Sequence of chain 1.A:
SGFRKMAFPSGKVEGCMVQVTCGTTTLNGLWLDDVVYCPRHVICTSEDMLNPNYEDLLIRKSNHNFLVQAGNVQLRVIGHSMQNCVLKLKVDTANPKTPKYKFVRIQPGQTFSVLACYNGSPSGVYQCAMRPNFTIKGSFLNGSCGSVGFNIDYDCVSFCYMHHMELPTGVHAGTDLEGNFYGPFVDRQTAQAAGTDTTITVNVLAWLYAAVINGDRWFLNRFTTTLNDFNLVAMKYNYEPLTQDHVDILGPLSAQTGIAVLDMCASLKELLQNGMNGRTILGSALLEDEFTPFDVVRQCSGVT

This small molecule binds to this protein.
Small molecule (SMILES): Cc1ccncc1NC(=O)C[C@H](C)C(C)C

Binding-site contacts:
Ligand atom N1 contacts residue HIS163 of chain 1.A at 2.7 Å (h-bond).
Ligand atom C6 contacts residue HIS164 of chain 1.A at 3.9 Å.
Ligand atom C9 contacts residue GLU166 of chain 1.A at 3.7 Å.
Ligand atom C contacts residue GLN189 of chain 1.A at 3.9 Å.
Ligand atom C10 contacts residue ASN142 of chain 1.A at 3.6 Å.
Ligand atom C8 contacts residue MET165 of chain 1.A at 3.8 Å (hydrophobic).
Ligand atom N1 contacts residue GLU166 of chain 1.A at 3.7 Å.
Ligand atom N1 contacts residue PHE140 of chain 1.A at 3.8 Å.
Ligand atom C10 contacts residue PHE140 of chain 1.A at 3.9 Å (hydrophobic).
Ligand atom C8 contacts residue CYS145 of chain 1.A at 3.5 Å (hydrophobic).
Ligand atom O contacts residue HIS164 of chain 1.A at 4.0 Å.
Ligand atom C10 contacts residue LEU141 of chain 1.A at 3.5 Å (hydrophobic).
Ligand atom N contacts residue CYS145 of chain 1.A at 3.8 Å.
Ligand atom C1 contacts residue HIS164 of chain 1.A at 3.7 Å.
Ligand atom O contacts residue MET165 of chain 1.A at 3.3 Å.
Ligand atom C6 contacts residue GLU166 of chain 1.A at 3.9 Å.
Ligand atom C3 contacts residue HIS41 of chain 1.A at 3.6 Å.
Ligand atom O contacts residue GLU166 of chain 1.A at 2.9 Å (salt-bridge).
Ligand atom C7 contacts residue GLU166 of chain 1.A at 4.0 Å.
Ligand atom N1 contacts residue SER144 of chain 1.A at 3.9 Å.
Ligand atom C1 contacts residue MET49 of chain 1.A at 4.0 Å (hydrophobic).
Ligand atom C2 contacts residue ASP187 of chain 1.A at 3.6 Å.
Ligand atom C9 contacts residue HIS163 of chain 1.A at 3.9 Å.
Ligand atom C11 contacts residue GLU166 of chain 1.A at 4.0 Å.
Ligand atom C4 contacts residue HIS41 of chain 1.A at 3.0 Å.
Ligand atom C2 contacts residue MET49 of chain 1.A at 3.8 Å (hydrophobic).
Ligand atom C2 contacts residue HIS164 of chain 1.A at 3.6 Å.
Ligand atom C10 contacts residue GLU166 of chain 1.A at 3.5 Å.
Ligand atom C8 contacts residue HIS163 of chain 1.A at 3.3 Å.
Ligand atom C contacts residue MET49 of chain 1.A at 3.5 Å (hydrophobic).
Ligand atom C8 contacts residue GLU166 of chain 1.A at 3.5 Å.
Ligand atom C contacts residue ARG188 of chain 1.A at 3.8 Å.
Ligand atom C3 contacts residue HIS164 of chain 1.A at 3.6 Å.
Ligand atom C1 contacts residue MET165 of chain 1.A at 3.8 Å (hydrophobic).
Ligand atom C6 contacts residue MET165 of chain 1.A at 4.0 Å (hydrophobic).
Ligand atom C9 contacts residue LEU141 of chain 1.A at 3.6 Å (hydrophobic).
Ligand atom C4 contacts residue MET49 of chain 1.A at 3.5 Å (hydrophobic).
Ligand atom C7 contacts residue CYS145 of chain 1.A at 3.9 Å (hydrophobic).
Ligand atom C9 contacts residue PHE140 of chain 1.A at 3.3 Å (hydrophobic).
Ligand atom C2 contacts residue HIS41 of chain 1.A at 3.5 Å.